The small molecule below binds the protein below.
Small molecule (SMILES): O=C(O)[C@@H]1[C@H](NS(=O)(=O)O)CCN1C(=O)N[C@H]1CCCNCC1

Binding-site contacts:
Ligand atom C17 contacts residue THR320 of chain 1.A at 3.8 Å.
Ligand atom O4 contacts residue THR317 of chain 1.A at 2.7 Å (h-bond).
Ligand atom C13 contacts residue SER319 of chain 1.A at 3.8 Å.
Ligand atom S1 contacts residue THR317 of chain 1.A at 3.6 Å (h-bond).
Ligand atom C22 contacts residue GLN120 of chain 1.A at 3.6 Å.
Ligand atom O14 contacts residue TYR223 of chain 1.A at 3.6 Å.
Ligand atom C6 contacts residue TYR151 of chain 1.A at 3.7 Å (hydrophobic).
Ligand atom C21 contacts residue TYR223 of chain 1.A at 3.6 Å (hydrophobic).
Ligand atom C8 contacts residue SER319 of chain 1.A at 3.9 Å.
Ligand atom C6 contacts residue SER64 of chain 1.A at 3.5 Å.
Ligand atom C17 contacts residue SER319 of chain 1.A at 3.8 Å.
Ligand atom C10 contacts residue TYR151 of chain 1.A at 4.0 Å (hydrophobic).
Ligand atom O12 contacts residue SER64 of chain 1.A at 2.4 Å (h-bond).
Ligand atom O12 contacts residue GLY63 of chain 1.A at 3.8 Å.
Ligand atom O3 contacts residue TYR151 of chain 1.A at 3.5 Å.
Ligand atom C11 contacts residue SER64 of chain 1.A at 1.6 Å.
Ligand atom C18 contacts residue VAL213 of chain 1.A at 3.8 Å (hydrophobic).
Ligand atom S1 contacts residue TYR151 of chain 1.A at 3.8 Å.
Ligand atom N15 contacts residue GLN120 of chain 1.A at 4.0 Å.
Ligand atom O14 contacts residue ASN153 of chain 1.A at 2.9 Å (h-bond).
Ligand atom C13 contacts residue SER64 of chain 1.A at 4.0 Å.
Ligand atom C13 contacts residue ASN153 of chain 1.A at 3.5 Å.
Ligand atom O4 contacts residue LYS316 of chain 1.A at 2.9 Å (salt-bridge).
Ligand atom N9 contacts residue SER64 of chain 1.A at 3.7 Å.
Ligand atom O2 contacts residue THR317 of chain 1.A at 3.4 Å (h-bond).
Ligand atom N5 contacts residue TYR151 of chain 1.A at 3.0 Å (h-bond).
Ligand atom O14 contacts residue SER64 of chain 1.A at 3.5 Å (h-bond).
Ligand atom C19 contacts residue ASN321 of chain 1.A at 4.0 Å.
Ligand atom O12 contacts residue GLY318 of chain 1.A at 3.4 Å.
Ligand atom N15 contacts residue SER319 of chain 1.A at 3.9 Å.
Ligand atom N5 contacts residue SER64 of chain 1.A at 3.1 Å (h-bond).
Ligand atom C11 contacts residue TYR151 of chain 1.A at 3.9 Å (hydrophobic).
Ligand atom O12 contacts residue SER319 of chain 1.A at 2.9 Å (h-bond).
Ligand atom O3 contacts residue ALA293 of chain 1.A at 3.9 Å.
Ligand atom O2 contacts residue ASN347 of chain 1.A at 3.8 Å.
Ligand atom N9 contacts residue SER319 of chain 1.A at 3.9 Å.
Ligand atom C10 contacts residue SER64 of chain 1.A at 2.6 Å.
Ligand atom C11 contacts residue SER319 of chain 1.A at 4.0 Å.
Ligand atom C18 contacts residue TYR223 of chain 1.A at 3.8 Å (hydrophobic).
Ligand atom O4 contacts residue TYR151 of chain 1.A at 3.3 Å (h-bond).

Sequence of chain 1.A:
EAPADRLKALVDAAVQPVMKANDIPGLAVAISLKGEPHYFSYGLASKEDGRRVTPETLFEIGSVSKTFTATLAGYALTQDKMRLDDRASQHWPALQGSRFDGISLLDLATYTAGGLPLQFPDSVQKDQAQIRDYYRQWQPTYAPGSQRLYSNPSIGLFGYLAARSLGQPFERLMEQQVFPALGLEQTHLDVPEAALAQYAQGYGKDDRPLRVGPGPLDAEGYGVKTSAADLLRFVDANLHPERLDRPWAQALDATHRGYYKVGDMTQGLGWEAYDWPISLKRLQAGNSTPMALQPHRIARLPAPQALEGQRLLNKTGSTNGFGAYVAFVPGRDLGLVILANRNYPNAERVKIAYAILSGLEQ